Binding-site contacts:
Ligand atom C8 contacts residue GLU455 of chain 1.B at 3.6 Å.
Ligand atom N2 contacts residue ASN457 of chain 1.B at 2.9 Å (h-bond).
Ligand atom C7 contacts residue ASN457 of chain 1.B at 3.4 Å.
Ligand atom O7 contacts residue ASN457 of chain 1.B at 3.6 Å (h-bond).
Ligand atom N2 contacts residue GLU455 of chain 1.B at 3.9 Å.
Ligand atom C8 contacts residue ASN457 of chain 1.B at 4.4 Å.
Ligand atom C3 contacts residue ASN457 of chain 1.B at 3.8 Å.
Ligand atom C1 contacts residue ASN457 of chain 1.B at 1.5 Å.
Ligand atom C5 contacts residue ASN457 of chain 1.B at 3.8 Å.
Ligand atom C7 contacts residue GLU455 of chain 1.B at 4.1 Å.
Ligand atom O5 contacts residue ASN457 of chain 1.B at 2.5 Å (h-bond).
Ligand atom C2 contacts residue ASN457 of chain 1.B at 2.5 Å.
Ligand atom C4 contacts residue ASN457 of chain 1.B at 4.3 Å.

Sequence of chain 1.B:
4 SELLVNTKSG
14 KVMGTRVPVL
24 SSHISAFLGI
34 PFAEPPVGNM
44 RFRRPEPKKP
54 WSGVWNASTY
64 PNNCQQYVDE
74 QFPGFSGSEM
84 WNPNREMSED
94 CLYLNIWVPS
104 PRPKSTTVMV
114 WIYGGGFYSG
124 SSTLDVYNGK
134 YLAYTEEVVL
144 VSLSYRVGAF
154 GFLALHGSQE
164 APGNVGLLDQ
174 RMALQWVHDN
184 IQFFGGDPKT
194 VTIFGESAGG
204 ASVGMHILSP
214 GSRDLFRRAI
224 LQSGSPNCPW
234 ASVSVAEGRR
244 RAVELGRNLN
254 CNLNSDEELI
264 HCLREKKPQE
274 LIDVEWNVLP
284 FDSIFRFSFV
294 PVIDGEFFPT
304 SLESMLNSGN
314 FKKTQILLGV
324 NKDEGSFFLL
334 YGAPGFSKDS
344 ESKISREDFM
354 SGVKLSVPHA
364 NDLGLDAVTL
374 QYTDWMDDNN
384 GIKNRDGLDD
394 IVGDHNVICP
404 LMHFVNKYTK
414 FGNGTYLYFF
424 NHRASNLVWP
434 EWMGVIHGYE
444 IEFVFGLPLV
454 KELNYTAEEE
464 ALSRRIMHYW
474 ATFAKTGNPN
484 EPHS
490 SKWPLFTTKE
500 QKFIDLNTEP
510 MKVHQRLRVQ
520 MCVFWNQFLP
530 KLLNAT

The small molecule below binds the protein below.
Small molecule (SMILES): CC(=O)N[C@@H]1[C@@H](O)[C@H](O)[C@@H](CO)O[C@H]1O